The protein below binds the small molecule below.
Small molecule (SMILES): CSCC[C@H](NC(=O)[C@H](CCC(N)=O)NC(=O)[C@H](C)NC(=O)[C@H](C)NC(=O)[C@H](C)N)C(=O)N[C@@H](CCC(N)=O)C(=O)N[C@H]1CC(=O)NC1=O

Binding-site contacts:
Ligand atom CA contacts residue TRP79 of chain 1.A at 3.4 Å (hydrophobic).
Ligand atom C4 contacts residue TRP85 of chain 1.A at 3.8 Å (hydrophobic).
Ligand atom CA contacts residue HIS96 of chain 1.A at 3.6 Å.
Ligand atom O5 contacts residue TRP79 of chain 1.A at 3.2 Å (h-bond).
Ligand atom O contacts residue TRP99 of chain 1.A at 3.7 Å.
Ligand atom C contacts residue TRP79 of chain 1.A at 3.4 Å (hydrophobic).
Ligand atom O contacts residue ALA52 of chain 1.A at 3.5 Å.
Ligand atom C5 contacts residue TRP79 of chain 1.A at 3.4 Å (hydrophobic).
Ligand atom N1 contacts residue TRP85 of chain 1.A at 3.8 Å.
Ligand atom O5 contacts residue SER78 of chain 1.A at 3.5 Å.
Ligand atom O contacts residue ASN50 of chain 1.A at 2.9 Å (h-bond).
Ligand atom CA contacts residue TRP99 of chain 1.A at 3.7 Å (hydrophobic).
Ligand atom C4 contacts residue TRP99 of chain 1.A at 3.5 Å (hydrophobic).
Ligand atom O contacts residue TRP79 of chain 1.A at 3.7 Å.
Ligand atom O contacts residue HIS96 of chain 1.A at 3.5 Å.
Ligand atom O contacts residue PRO51 of chain 1.A at 3.5 Å.
Ligand atom N1 contacts residue PHE77 of chain 1.A at 2.8 Å (h-bond).
Ligand atom C5 contacts residue TYR101 of chain 1.A at 3.5 Å (hydrophobic).
Ligand atom C contacts residue ASN50 of chain 1.A at 3.8 Å.
Ligand atom O contacts residue ILE87 of chain 1.A at 3.5 Å.
Ligand atom CB contacts residue HIS96 of chain 1.A at 3.9 Å.
Ligand atom O5 contacts residue TYR101 of chain 1.A at 2.7 Å (h-bond).
Ligand atom CG contacts residue MET54 of chain 1.A at 3.9 Å (hydrophobic).
Ligand atom C5 contacts residue TRP85 of chain 1.A at 3.5 Å (hydrophobic).
Ligand atom O contacts residue ASN50 of chain 1.A at 3.3 Å (h-bond).
Ligand atom C4 contacts residue TYR101 of chain 1.A at 3.6 Å (hydrophobic).
Ligand atom O contacts residue TRP99 of chain 1.A at 2.9 Å (h-bond).
Ligand atom N1 contacts residue TRP79 of chain 1.A at 3.5 Å.
Ligand atom C4 contacts residue TRP79 of chain 1.A at 3.4 Å (hydrophobic).
Ligand atom O contacts residue PHE56 of chain 1.A at 3.6 Å.
Ligand atom C5 contacts residue PHE77 of chain 1.A at 3.7 Å (hydrophobic).
Ligand atom O contacts residue PHE77 of chain 1.A at 3.7 Å.
Ligand atom O contacts residue ASN50 of chain 1.A at 3.5 Å.
Ligand atom O5 contacts residue PHE77 of chain 1.A at 3.9 Å.
Ligand atom N contacts residue TRP85 of chain 1.A at 3.7 Å.
Ligand atom C contacts residue PHE77 of chain 1.A at 3.7 Å (hydrophobic).
Ligand atom OE1 contacts residue PRO51 of chain 1.A at 3.8 Å.
Ligand atom O5 contacts residue TRP85 of chain 1.A at 3.4 Å.
Ligand atom CG contacts residue HIS96 of chain 1.A at 3.5 Å.
Ligand atom N contacts residue TRP99 of chain 1.A at 3.3 Å (h-bond).

Sequence of chain 1.A:
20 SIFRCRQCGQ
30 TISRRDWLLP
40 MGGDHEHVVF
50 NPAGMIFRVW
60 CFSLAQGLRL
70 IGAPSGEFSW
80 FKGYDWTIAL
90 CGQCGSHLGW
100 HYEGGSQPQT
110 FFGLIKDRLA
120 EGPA